Sequence of chain 1.G:
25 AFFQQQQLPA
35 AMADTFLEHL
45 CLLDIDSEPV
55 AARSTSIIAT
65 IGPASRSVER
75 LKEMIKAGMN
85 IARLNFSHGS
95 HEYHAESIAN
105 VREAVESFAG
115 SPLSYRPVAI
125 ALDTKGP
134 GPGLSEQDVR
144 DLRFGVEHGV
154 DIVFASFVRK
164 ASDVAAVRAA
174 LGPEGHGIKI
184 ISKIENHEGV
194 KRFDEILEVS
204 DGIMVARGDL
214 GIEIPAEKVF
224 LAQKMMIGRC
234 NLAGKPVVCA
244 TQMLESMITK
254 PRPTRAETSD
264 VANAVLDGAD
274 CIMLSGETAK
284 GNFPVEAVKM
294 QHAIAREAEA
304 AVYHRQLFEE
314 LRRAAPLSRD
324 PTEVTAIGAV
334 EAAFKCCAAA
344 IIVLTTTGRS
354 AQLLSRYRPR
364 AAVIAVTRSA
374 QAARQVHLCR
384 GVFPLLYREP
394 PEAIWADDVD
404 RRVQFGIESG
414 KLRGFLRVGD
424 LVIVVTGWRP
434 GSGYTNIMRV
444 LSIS

Binding-site contacts:
Ligand atom O4 contacts residue SER435 of chain 1.G at 3.8 Å.
Ligand atom O2 contacts residue GLY430 of chain 1.G at 3.3 Å (h-bond).
Ligand atom O4 contacts residue GLY434 of chain 1.G at 2.5 Å (h-bond).
Ligand atom C3 contacts residue GLY434 of chain 1.G at 3.5 Å.
Ligand atom C3 contacts residue ARG432 of chain 1.G at 3.3 Å.
Ligand atom O1P contacts residue PRO433 of chain 1.G at 3.6 Å.
Ligand atom O5 contacts residue LEU347 of chain 1.G at 3.8 Å.
Ligand atom O4P contacts residue SER435 of chain 1.G at 2.8 Å (h-bond).
Ligand atom O4 contacts residue TYR437 of chain 1.G at 2.8 Å (h-bond).
Ligand atom O6 contacts residue THR349 of chain 1.G at 3.3 Å (h-bond).
Ligand atom O1P contacts residue GLY434 of chain 1.G at 2.8 Å (h-bond).
Ligand atom O3P contacts residue TRP398 of chain 1.G at 2.7 Å (h-bond).
Ligand atom O6P contacts residue GLY436 of chain 1.G at 2.9 Å (h-bond).
Ligand atom O2 contacts residue LEU347 of chain 1.G at 3.6 Å.
Ligand atom C4 contacts residue THR438 of chain 1.G at 3.8 Å.
Ligand atom O6P contacts residue SER435 of chain 1.G at 3.1 Å (h-bond).
Ligand atom O1 contacts residue GLY434 of chain 1.G at 3.6 Å.
Ligand atom O3 contacts residue ARG432 of chain 1.G at 2.7 Å (salt-bridge).
Ligand atom C6 contacts residue THR438 of chain 1.G at 3.4 Å.
Ligand atom O2P contacts residue ARG405 of chain 1.G at 2.7 Å (salt-bridge).
Ligand atom P2 contacts residue SER353 of chain 1.G at 3.7 Å.
Ligand atom P2 contacts residue SER435 of chain 1.G at 3.4 Å.
Ligand atom O4 contacts residue THR438 of chain 1.G at 3.4 Å (h-bond).
Ligand atom O6 contacts residue THR348 of chain 1.G at 3.6 Å.
Ligand atom O3P contacts residue ARG405 of chain 1.G at 2.8 Å (salt-bridge).
Ligand atom C5 contacts residue GLY434 of chain 1.G at 3.4 Å.
Ligand atom O4P contacts residue THR350 of chain 1.G at 2.7 Å (h-bond).
Ligand atom O4 contacts residue GLY436 of chain 1.G at 3.6 Å.
Ligand atom O5P contacts residue SER353 of chain 1.G at 2.7 Å (h-bond).
Ligand atom O4P contacts residue THR349 of chain 1.G at 3.3 Å (h-bond).
Ligand atom O4P contacts residue THR348 of chain 1.G at 3.7 Å.
Ligand atom O3 contacts residue GLY430 of chain 1.G at 3.0 Å.
Ligand atom O6P contacts residue SER353 of chain 1.G at 3.7 Å.
Ligand atom C4 contacts residue GLY434 of chain 1.G at 3.3 Å.
Ligand atom C6 contacts residue LEU347 of chain 1.G at 3.7 Å (hydrophobic).
Ligand atom P1 contacts residue ARG405 of chain 1.G at 3.7 Å.
Ligand atom O5P contacts residue THR348 of chain 1.G at 2.6 Å (h-bond).
Ligand atom P2 contacts residue THR348 of chain 1.G at 3.6 Å.
Ligand atom O6 contacts residue SER435 of chain 1.G at 3.7 Å.
Ligand atom C6 contacts residue SER353 of chain 1.G at 3.7 Å.

This small molecule binds to this protein.
Small molecule (SMILES): O=P(O)(O)OC[C@H]1O[C@](O)(COP(=O)(O)O)[C@@H](O)[C@@H]1O